Sequence of chain 1.A:
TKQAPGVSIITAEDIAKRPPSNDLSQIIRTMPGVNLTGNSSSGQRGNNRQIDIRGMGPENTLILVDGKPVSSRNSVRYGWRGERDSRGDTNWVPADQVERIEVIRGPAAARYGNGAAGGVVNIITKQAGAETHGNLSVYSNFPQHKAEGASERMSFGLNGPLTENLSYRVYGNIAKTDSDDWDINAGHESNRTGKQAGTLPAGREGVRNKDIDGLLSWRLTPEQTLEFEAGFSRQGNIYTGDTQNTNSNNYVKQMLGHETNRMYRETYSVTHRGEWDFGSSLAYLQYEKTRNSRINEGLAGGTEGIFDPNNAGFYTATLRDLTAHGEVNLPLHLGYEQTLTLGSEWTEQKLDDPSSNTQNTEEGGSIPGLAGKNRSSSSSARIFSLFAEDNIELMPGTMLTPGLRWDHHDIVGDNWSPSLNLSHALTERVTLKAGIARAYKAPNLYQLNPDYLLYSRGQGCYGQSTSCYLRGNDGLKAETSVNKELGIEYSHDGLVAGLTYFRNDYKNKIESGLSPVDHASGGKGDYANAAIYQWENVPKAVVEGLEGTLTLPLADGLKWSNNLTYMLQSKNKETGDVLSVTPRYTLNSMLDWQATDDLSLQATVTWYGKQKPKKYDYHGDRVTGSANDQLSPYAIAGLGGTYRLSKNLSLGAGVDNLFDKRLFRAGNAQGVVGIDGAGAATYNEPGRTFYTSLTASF

Binding-site contacts:
Ligand atom C35 contacts residue GLY328 of chain 1.A at 3.2 Å.
Ligand atom C38 contacts residue ARG483 of chain 1.A at 3.3 Å.
Ligand atom O15 contacts residue FE1 of chain 1.B at 2.1 Å.
Ligand atom C49 contacts residue FE1 of chain 1.B at 2.8 Å.
Ligand atom O10 contacts residue FE1 of chain 1.B at 2.3 Å.
Ligand atom O12 contacts residue ARG483 of chain 1.A at 2.9 Å (salt-bridge).
Ligand atom O7 contacts residue ASN273 of chain 1.A at 3.4 Å (h-bond).
Ligand atom O11 contacts residue THR329 of chain 1.A at 3.2 Å.
Ligand atom C34 contacts residue GLY327 of chain 1.A at 3.5 Å.
Ligand atom C35 contacts residue FE1 of chain 1.B at 3.3 Å.
Ligand atom C47 contacts residue GLN485 of chain 1.A at 3.1 Å.
Ligand atom N9 contacts residue GLN485 of chain 1.A at 3.3 Å (h-bond).
Ligand atom O10 contacts residue GLY328 of chain 1.A at 3.4 Å (h-bond).
Ligand atom C40 contacts residue ARG483 of chain 1.A at 3.1 Å.
Ligand atom O15 contacts residue SER482 of chain 1.A at 3.5 Å (h-bond).
Ligand atom O12 contacts residue FE1 of chain 1.B at 2.2 Å.
Ligand atom O15 contacts residue GLN485 of chain 1.A at 2.9 Å (h-bond).
Ligand atom C48 contacts residue GLN485 of chain 1.A at 3.3 Å.
Ligand atom O9 contacts residue SER482 of chain 1.A at 2.8 Å (h-bond).
Ligand atom O12 contacts residue GLY327 of chain 1.A at 3.4 Å.
Ligand atom C41 contacts residue FE1 of chain 1.B at 3.0 Å.
Ligand atom C37 contacts residue ARG483 of chain 1.A at 3.2 Å.
Ligand atom O7 contacts residue GLN222 of chain 1.A at 3.3 Å (h-bond).
Ligand atom O13 contacts residue GLY328 of chain 1.A at 3.2 Å (h-bond).
Ligand atom O10 contacts residue GLN485 of chain 1.A at 3.0 Å (h-bond).
Ligand atom C41 contacts residue ARG483 of chain 1.A at 3.3 Å.
Ligand atom C34 contacts residue FE1 of chain 1.B at 3.5 Å.
Ligand atom C36 contacts residue THR329 of chain 1.A at 3.3 Å.
Ligand atom O9 contacts residue GLY327 of chain 1.A at 3.3 Å.
Ligand atom O16 contacts residue FE1 of chain 1.B at 1.9 Å.
Ligand atom O8 contacts residue VAL698 of chain 1.A at 3.3 Å.
Ligand atom O15 contacts residue GLY484 of chain 1.A at 3.2 Å (h-bond).
Ligand atom C48 contacts residue FE1 of chain 1.B at 2.8 Å.
Ligand atom C20 contacts residue GLN222 of chain 1.A at 3.2 Å.
Ligand atom C39 contacts residue ARG483 of chain 1.A at 3.4 Å.
Ligand atom C42 contacts residue FE1 of chain 1.B at 3.0 Å.
Ligand atom O9 contacts residue FE1 of chain 1.B at 2.9 Å.
Ligand atom C19 contacts residue GLN222 of chain 1.A at 3.0 Å.
Ligand atom O13 contacts residue FE1 of chain 1.B at 2.2 Å.
Ligand atom O9 contacts residue GLN485 of chain 1.A at 3.5 Å.

The small molecule below binds the protein below.
Small molecule (SMILES): CC(=O)NC[C@H]1CN(c2ccc(N3CCN(C(=O)COCCOCCn4cc(CNC(=O)[C@H](CNC(=O)[C@H](CNC(=O)CNC(=O)c5cccc(O)c5O)NC(=O)c5cccc(O)c5O)NC(=O)c5cccc(O)c5O)nn4)CC3)c(F)c2)C(=O)O1